Sequence of chain 2.A:
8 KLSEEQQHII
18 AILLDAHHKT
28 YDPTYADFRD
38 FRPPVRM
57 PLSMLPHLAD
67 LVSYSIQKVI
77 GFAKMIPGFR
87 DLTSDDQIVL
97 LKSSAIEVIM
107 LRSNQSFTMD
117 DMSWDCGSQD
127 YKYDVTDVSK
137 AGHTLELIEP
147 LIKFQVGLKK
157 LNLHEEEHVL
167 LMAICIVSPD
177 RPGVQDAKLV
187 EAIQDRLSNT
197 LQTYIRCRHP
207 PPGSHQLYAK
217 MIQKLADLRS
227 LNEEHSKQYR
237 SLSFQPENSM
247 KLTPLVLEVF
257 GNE

Binding-site contacts:
Ligand atom C18 contacts residue VAL68 of chain 2.A at 3.6 Å (hydrophobic).
Ligand atom C5 contacts residue SER109 of chain 2.A at 3.8 Å.
Ligand atom C6 contacts residue SER109 of chain 2.A at 3.5 Å.
Ligand atom C3 contacts residue TYR32 of chain 2.A at 3.9 Å (hydrophobic).
Ligand atom O2 contacts residue SER109 of chain 2.A at 3.5 Å.
Ligand atom C3 contacts residue SER112 of chain 2.A at 3.7 Å.
Ligand atom C21 contacts residue HIS231 of chain 2.A at 3.7 Å.
Ligand atom C9 contacts residue TRP120 of chain 2.A at 3.6 Å (hydrophobic).
Ligand atom C3 contacts residue TYR28 of chain 2.A at 3.6 Å (hydrophobic).
Ligand atom O1 contacts residue ARG108 of chain 2.A at 3.0 Å (salt-bridge).
Ligand atom C16 contacts residue MET106 of chain 2.A at 3.9 Å (hydrophobic).
Ligand atom C4 contacts residue CYS122 of chain 2.A at 3.4 Å (hydrophobic).
Ligand atom C10 contacts residue ILE105 of chain 2.A at 4.0 Å (hydrophobic).
Ligand atom C10 contacts residue SER71 of chain 2.A at 3.8 Å.
Ligand atom C4 contacts residue SER112 of chain 2.A at 3.7 Å.
Ligand atom C1 contacts residue SER71 of chain 2.A at 3.8 Å.
Ligand atom C28 contacts residue ARG108 of chain 2.A at 3.6 Å.
Ligand atom C27 contacts residue VAL68 of chain 2.A at 3.8 Å (hydrophobic).
Ligand atom C25 contacts residue HIS139 of chain 2.A at 3.7 Å.
Ligand atom C8 contacts residue TRP120 of chain 2.A at 3.9 Å (hydrophobic).
Ligand atom O3 contacts residue TYR235 of chain 2.A at 4.0 Å.
Ligand atom C26 contacts residue LEU61 of chain 2.A at 3.6 Å (hydrophobic).
Ligand atom O2 contacts residue TYR28 of chain 2.A at 2.8 Å (h-bond).
Ligand atom C6 contacts residue TRP120 of chain 2.A at 3.8 Å (hydrophobic).
Ligand atom C24 contacts residue HIS139 of chain 2.A at 3.6 Å.
Ligand atom C23 contacts residue HIS231 of chain 2.A at 3.9 Å.
Ligand atom C1 contacts residue ARG108 of chain 2.A at 3.9 Å.
Ligand atom C27 contacts residue HIS231 of chain 2.A at 3.9 Å.
Ligand atom C23 contacts residue HIS139 of chain 2.A at 3.7 Å.
Ligand atom O2 contacts residue SER112 of chain 2.A at 2.9 Å (h-bond).
Ligand atom O1 contacts residue SER71 of chain 2.A at 2.9 Å (h-bond).
Ligand atom C25 contacts residue HIS231 of chain 2.A at 3.9 Å.
Ligand atom C12 contacts residue VAL134 of chain 2.A at 3.8 Å (hydrophobic).
Ligand atom C7 contacts residue SER109 of chain 2.A at 3.4 Å.
Ligand atom C22 contacts residue HIS139 of chain 2.A at 4.0 Å.
Ligand atom O3 contacts residue HIS139 of chain 2.A at 2.7 Å (h-bond).
Ligand atom C28 contacts residue TYR28 of chain 2.A at 3.9 Å (hydrophobic).
Ligand atom O3 contacts residue HIS231 of chain 2.A at 2.8 Å (h-bond).
Ligand atom C16 contacts residue LEU147 of chain 2.A at 3.9 Å (hydrophobic).
Ligand atom C3 contacts residue CYS122 of chain 2.A at 3.8 Å (hydrophobic).

This protein binds this small molecule.
Small molecule (SMILES): C=C1[C@H](O)CC(=C/C=C2\CCC[C@]3(C)/C(=C(/C)CCCC(C)(C)O)CC[C@@H]23)C[C@H]1O